Binding-site contacts:
Ligand atom C13 contacts residue ASN106 of chain 2.A at 4.0 Å.
Ligand atom N8 contacts residue LEU237 of chain 2.A at 4.1 Å.
Ligand atom C12 contacts residue LYS104 of chain 2.A at 4.1 Å.
Ligand atom C11 contacts residue TYR321 of chain 2.A at 3.5 Å (hydrophobic).
Ligand atom CB contacts residue TYR184 of chain 2.A at 3.8 Å (hydrophobic).
Ligand atom C5 contacts residue TYR184 of chain 2.A at 3.6 Å (hydrophobic).
Ligand atom C4 contacts residue LEU103 of chain 2.A at 3.6 Å (hydrophobic).
Ligand atom OE contacts residue PHE230 of chain 2.A at 3.5 Å.
Ligand atom C11 contacts residue HIS238 of chain 2.A at 3.5 Å.
Ligand atom C6 contacts residue TYR191 of chain 2.A at 4.0 Å (hydrophobic).
Ligand atom CC contacts residue VAL109 of chain 2.A at 3.8 Å (hydrophobic).
Ligand atom C10 contacts residue LEU103 of chain 2.A at 4.0 Å (hydrophobic).
Ligand atom CC contacts residue TYR191 of chain 2.A at 3.9 Å (hydrophobic).
Ligand atom CB contacts residue TYR191 of chain 2.A at 3.3 Å (hydrophobic).
Ligand atom CC contacts residue VAL182 of chain 2.A at 3.7 Å (hydrophobic).
Ligand atom N14 contacts residue ASN106 of chain 2.A at 4.1 Å.
Ligand atom CC contacts residue VAL192 of chain 2.A at 4.1 Å (hydrophobic).
Ligand atom C7 contacts residue TYR191 of chain 2.A at 3.8 Å (hydrophobic).
Ligand atom C12 contacts residue HIS238 of chain 2.A at 3.6 Å.
Ligand atom C12 contacts residue TYR321 of chain 2.A at 3.6 Å (hydrophobic).
Ligand atom C10 contacts residue VAL109 of chain 2.A at 4.0 Å (hydrophobic).
Ligand atom C4 contacts residue TYR184 of chain 2.A at 3.6 Å (hydrophobic).
Ligand atom C15 contacts residue LEU103 of chain 2.A at 3.8 Å (hydrophobic).
Ligand atom C12 contacts residue PRO239 of chain 2.A at 3.8 Å (hydrophobic).
Ligand atom CC contacts residue GLY193 of chain 2.A at 3.5 Å.
Ligand atom CD contacts residue TYR191 of chain 2.A at 3.6 Å (hydrophobic).
Ligand atom CD contacts residue LEU237 of chain 2.A at 3.6 Å (hydrophobic).
Ligand atom C2 contacts residue LEU103 of chain 2.A at 3.8 Å (hydrophobic).
Ligand atom CD contacts residue TRP232 of chain 2.A at 3.5 Å (hydrophobic).
Ligand atom OE contacts residue LEU237 of chain 2.A at 3.7 Å.
Ligand atom N8 contacts residue TYR191 of chain 2.A at 3.4 Å.
Ligand atom N14 contacts residue LYS104 of chain 2.A at 3.9 Å.
Ligand atom C6 contacts residue TYR184 of chain 2.A at 4.1 Å (hydrophobic).
Ligand atom OE contacts residue VAL109 of chain 2.A at 3.9 Å.
Ligand atom C13 contacts residue LYS104 of chain 2.A at 3.2 Å.
Ligand atom N3 contacts residue LEU103 of chain 2.A at 3.3 Å.
Ligand atom C9 contacts residue VAL109 of chain 2.A at 4.0 Å (hydrophobic).
Ligand atom N14 contacts residue LEU103 of chain 2.A at 3.9 Å.
Ligand atom CB contacts residue VAL182 of chain 2.A at 3.7 Å (hydrophobic).
Ligand atom N3 contacts residue TYR184 of chain 2.A at 3.9 Å.

A protein and the small-molecule ligand that binds it are described below.
Small molecule (SMILES): Cc1ccnc2c1NC(=O)c1cccnc1N2C1CC1

Sequence of chain 2.A:
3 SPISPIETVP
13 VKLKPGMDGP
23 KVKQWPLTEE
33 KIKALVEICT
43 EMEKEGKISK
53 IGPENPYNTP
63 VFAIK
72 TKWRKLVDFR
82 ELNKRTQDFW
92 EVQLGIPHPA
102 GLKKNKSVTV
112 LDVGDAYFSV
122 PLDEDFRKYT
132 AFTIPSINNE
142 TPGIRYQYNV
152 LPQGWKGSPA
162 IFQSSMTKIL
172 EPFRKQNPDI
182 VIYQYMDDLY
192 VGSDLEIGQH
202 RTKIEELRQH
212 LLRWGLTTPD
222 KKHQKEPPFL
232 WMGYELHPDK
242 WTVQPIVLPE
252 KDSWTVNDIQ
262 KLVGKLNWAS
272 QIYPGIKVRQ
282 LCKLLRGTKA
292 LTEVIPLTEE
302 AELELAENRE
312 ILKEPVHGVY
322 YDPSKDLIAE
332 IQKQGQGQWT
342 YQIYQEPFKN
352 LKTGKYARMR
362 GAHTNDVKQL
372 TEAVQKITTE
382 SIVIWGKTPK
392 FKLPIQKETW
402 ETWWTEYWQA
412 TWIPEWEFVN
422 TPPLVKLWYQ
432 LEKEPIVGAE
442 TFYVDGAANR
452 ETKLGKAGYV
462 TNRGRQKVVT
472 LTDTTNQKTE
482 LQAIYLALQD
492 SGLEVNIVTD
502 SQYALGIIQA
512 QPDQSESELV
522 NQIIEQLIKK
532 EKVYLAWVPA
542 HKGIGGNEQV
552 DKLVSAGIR